Sequence of chain 1.B:
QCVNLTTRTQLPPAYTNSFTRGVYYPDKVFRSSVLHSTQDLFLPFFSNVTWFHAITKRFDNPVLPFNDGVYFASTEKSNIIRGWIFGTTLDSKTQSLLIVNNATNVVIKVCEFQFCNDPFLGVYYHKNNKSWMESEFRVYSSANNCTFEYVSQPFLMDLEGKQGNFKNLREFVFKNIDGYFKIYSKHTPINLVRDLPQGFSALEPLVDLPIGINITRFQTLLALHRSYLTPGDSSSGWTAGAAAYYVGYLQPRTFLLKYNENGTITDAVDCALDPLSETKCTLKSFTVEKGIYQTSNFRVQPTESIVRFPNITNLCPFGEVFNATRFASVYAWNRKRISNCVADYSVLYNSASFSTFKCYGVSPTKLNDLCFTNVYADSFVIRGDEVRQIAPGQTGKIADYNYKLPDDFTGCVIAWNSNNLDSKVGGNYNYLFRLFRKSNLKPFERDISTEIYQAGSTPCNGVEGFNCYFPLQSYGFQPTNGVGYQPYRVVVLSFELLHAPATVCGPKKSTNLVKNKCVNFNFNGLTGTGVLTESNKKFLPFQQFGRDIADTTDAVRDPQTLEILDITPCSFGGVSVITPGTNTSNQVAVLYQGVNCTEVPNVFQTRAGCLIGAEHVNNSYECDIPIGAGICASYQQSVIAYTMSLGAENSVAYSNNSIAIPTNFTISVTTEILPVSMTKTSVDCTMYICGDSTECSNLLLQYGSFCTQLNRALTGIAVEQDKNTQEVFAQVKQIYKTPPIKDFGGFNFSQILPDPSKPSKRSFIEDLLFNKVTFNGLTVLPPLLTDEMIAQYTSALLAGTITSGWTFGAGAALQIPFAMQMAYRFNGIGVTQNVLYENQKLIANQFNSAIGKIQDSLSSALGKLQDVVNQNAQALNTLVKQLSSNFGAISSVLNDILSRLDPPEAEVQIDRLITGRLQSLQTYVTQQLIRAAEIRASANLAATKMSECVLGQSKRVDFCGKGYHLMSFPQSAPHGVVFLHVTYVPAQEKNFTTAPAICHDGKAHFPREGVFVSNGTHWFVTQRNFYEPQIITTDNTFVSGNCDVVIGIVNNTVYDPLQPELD

This protein binds this small molecule.
Small molecule (SMILES): CC(=O)N[C@@H]1[C@@H](O)[C@H](O)[C@@H](CO)O[C@H]1O

Binding-site contacts:
Ligand atom O5 contacts residue ASN1103 of chain 1.B at 2.3 Å (h-bond).
Ligand atom C4 contacts residue ASN1103 of chain 1.B at 4.2 Å.
Ligand atom C5 contacts residue ALA735 of chain 1.B at 4.1 Å (hydrophobic).
Ligand atom C7 contacts residue ASN1103 of chain 1.B at 3.8 Å.
Ligand atom O7 contacts residue ASN1103 of chain 1.B at 4.1 Å.
Ligand atom C1 contacts residue ASN1103 of chain 1.B at 1.4 Å.
Ligand atom C8 contacts residue ASN1103 of chain 1.B at 4.2 Å.
Ligand atom N2 contacts residue ASN1103 of chain 1.B at 3.0 Å (h-bond).
Ligand atom C1 contacts residue GLN924 of chain 1.C at 4.4 Å.
Ligand atom C8 contacts residue LYS1102 of chain 1.B at 4.4 Å.
Ligand atom C8 contacts residue GLU1101 of chain 1.B at 3.8 Å.
Ligand atom C3 contacts residue ASN1103 of chain 1.B at 3.8 Å.
Ligand atom O4 contacts residue ALA735 of chain 1.B at 4.4 Å.
Ligand atom C2 contacts residue ASN1103 of chain 1.B at 2.5 Å.
Ligand atom C5 contacts residue ASN1103 of chain 1.B at 3.6 Å.

Sequence of chain 1.C:
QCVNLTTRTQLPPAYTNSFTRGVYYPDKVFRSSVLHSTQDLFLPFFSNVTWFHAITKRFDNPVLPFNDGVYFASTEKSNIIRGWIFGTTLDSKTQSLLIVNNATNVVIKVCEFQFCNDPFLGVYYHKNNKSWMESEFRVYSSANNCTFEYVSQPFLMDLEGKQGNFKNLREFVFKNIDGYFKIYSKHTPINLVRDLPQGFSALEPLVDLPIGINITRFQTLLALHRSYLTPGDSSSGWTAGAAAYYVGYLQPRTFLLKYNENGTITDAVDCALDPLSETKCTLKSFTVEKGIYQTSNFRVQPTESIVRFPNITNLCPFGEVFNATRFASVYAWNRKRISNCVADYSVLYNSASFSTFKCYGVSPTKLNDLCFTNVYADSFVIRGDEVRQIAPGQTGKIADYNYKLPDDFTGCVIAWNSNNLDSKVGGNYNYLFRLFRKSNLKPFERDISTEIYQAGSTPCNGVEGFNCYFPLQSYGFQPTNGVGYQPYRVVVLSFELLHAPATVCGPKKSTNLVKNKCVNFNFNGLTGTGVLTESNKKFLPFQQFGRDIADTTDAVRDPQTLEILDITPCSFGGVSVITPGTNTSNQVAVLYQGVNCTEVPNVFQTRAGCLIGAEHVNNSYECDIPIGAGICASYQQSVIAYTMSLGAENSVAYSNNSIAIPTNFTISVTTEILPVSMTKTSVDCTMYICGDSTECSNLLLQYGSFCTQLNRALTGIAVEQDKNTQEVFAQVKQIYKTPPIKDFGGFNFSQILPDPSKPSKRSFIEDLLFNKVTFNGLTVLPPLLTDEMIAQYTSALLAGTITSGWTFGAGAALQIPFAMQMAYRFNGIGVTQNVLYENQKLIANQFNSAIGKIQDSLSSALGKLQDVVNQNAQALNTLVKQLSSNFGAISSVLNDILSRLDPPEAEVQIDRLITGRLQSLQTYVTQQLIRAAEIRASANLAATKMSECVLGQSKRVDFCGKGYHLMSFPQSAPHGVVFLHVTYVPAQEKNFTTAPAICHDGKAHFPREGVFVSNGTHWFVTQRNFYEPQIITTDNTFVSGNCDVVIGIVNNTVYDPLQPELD